Sequence of chain 1.A:
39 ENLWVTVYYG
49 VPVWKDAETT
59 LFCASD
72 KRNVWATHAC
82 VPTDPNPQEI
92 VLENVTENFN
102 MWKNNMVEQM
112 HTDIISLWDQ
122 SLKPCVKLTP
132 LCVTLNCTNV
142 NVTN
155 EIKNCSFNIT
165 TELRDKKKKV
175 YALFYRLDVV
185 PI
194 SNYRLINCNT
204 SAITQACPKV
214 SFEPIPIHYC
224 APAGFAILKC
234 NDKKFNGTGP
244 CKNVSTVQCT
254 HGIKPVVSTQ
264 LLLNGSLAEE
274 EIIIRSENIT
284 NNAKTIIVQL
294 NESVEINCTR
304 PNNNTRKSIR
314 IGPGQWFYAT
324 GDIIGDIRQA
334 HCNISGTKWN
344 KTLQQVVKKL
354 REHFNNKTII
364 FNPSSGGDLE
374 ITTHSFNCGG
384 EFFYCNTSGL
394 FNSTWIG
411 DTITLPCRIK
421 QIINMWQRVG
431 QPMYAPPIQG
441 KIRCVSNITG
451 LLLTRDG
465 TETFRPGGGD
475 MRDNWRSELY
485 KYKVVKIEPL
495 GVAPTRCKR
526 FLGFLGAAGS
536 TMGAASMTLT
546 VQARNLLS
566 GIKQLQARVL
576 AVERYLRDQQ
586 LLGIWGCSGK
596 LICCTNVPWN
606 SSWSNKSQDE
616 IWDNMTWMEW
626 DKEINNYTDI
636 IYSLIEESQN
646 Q

Binding-site contacts:
Ligand atom C2 contacts residue ASN246 of chain 1.A at 2.6 Å.
Ligand atom O6 contacts residue GLU90 of chain 1.A at 4.0 Å.
Ligand atom C3 contacts residue ASN246 of chain 1.A at 3.9 Å.
Ligand atom O7 contacts residue ASN246 of chain 1.A at 3.5 Å (h-bond).
Ligand atom O7 contacts residue VAL92 of chain 1.A at 3.9 Å.
Ligand atom C1 contacts residue ASN234 of chain 1.A at 4.3 Å.
Ligand atom C8 contacts residue ASN246 of chain 1.A at 4.5 Å.
Ligand atom C6 contacts residue VAL92 of chain 1.A at 4.0 Å (hydrophobic).
Ligand atom C8 contacts residue GLU90 of chain 1.A at 3.6 Å.
Ligand atom O5 contacts residue ASN234 of chain 1.A at 3.5 Å.
Ligand atom O6 contacts residue ASN234 of chain 1.A at 2.9 Å (h-bond).
Ligand atom O5 contacts residue ASN246 of chain 1.A at 2.4 Å (h-bond).
Ligand atom C6 contacts residue ASN234 of chain 1.A at 3.5 Å.
Ligand atom C5 contacts residue VAL92 of chain 1.A at 3.9 Å (hydrophobic).
Ligand atom C7 contacts residue ASN246 of chain 1.A at 3.4 Å.
Ligand atom C5 contacts residue ASN246 of chain 1.A at 3.7 Å.
Ligand atom C4 contacts residue ASN246 of chain 1.A at 4.3 Å.
Ligand atom C8 contacts residue VAL92 of chain 1.A at 3.8 Å (hydrophobic).
Ligand atom C5 contacts residue ASN234 of chain 1.A at 4.3 Å.
Ligand atom C7 contacts residue VAL92 of chain 1.A at 4.0 Å (hydrophobic).
Ligand atom N2 contacts residue ASN246 of chain 1.A at 3.0 Å (h-bond).
Ligand atom C6 contacts residue GLU90 of chain 1.A at 3.7 Å.
Ligand atom C1 contacts residue ASN246 of chain 1.A at 1.5 Å.

A small-molecule ligand and the protein it binds are described below.
Small molecule (SMILES): CC(=O)N[C@H]1[C@H](O[C@H]2[C@H](O)[C@@H](NC(C)=O)CO[C@@H]2CO)O[C@H](CO)[C@@H](O)[C@@H]1O